Sequence of chain 2.A:
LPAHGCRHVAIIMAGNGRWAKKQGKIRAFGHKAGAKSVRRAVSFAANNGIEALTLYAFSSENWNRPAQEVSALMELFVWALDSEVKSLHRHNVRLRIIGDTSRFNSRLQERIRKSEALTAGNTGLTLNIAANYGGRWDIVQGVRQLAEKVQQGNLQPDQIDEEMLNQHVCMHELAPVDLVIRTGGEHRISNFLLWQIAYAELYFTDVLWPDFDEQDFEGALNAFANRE

This small molecule binds to this protein.
Small molecule (SMILES): CC(C)=CCC/C(C)=C/CC/C(C)=C/CS[P](=O)(O)OP(=O)(O)O

Binding-site contacts:
Ligand atom O1B contacts residue ARG30 of chain 2.A at 3.5 Å (salt-bridge).
Ligand atom O2B contacts residue GLY29 of chain 2.A at 2.9 Å (h-bond).
Ligand atom C6 contacts residue ALA69 of chain 2.A at 3.4 Å (hydrophobic).
Ligand atom C5 contacts residue ALA69 of chain 2.A at 3.5 Å (hydrophobic).
Ligand atom O2A contacts residue HIS43 of chain 2.A at 2.6 Å (h-bond).
Ligand atom O1A contacts residue ASN28 of chain 2.A at 2.8 Å (h-bond).
Ligand atom C15 contacts residue ALA92 of chain 2.A at 3.5 Å (hydrophobic).
Ligand atom C3 contacts residue HIS43 of chain 2.A at 3.4 Å.
Ligand atom C9 contacts residue GLY46 of chain 2.A at 3.9 Å.
Ligand atom O3B contacts residue ALA26 of chain 2.A at 3.5 Å.
Ligand atom O3B contacts residue GLY27 of chain 2.A at 2.8 Å (h-bond).
Ligand atom C1 contacts residue IPE1 of chain 2.D at 3.5 Å.
Ligand atom C12 contacts residue VAL50 of chain 2.A at 3.8 Å (hydrophobic).
Ligand atom C4 contacts residue ASN74 of chain 2.A at 3.4 Å.
Ligand atom C2 contacts residue IPE1 of chain 2.D at 3.8 Å.
Ligand atom C9 contacts residue TRP221 of chain 2.A at 3.5 Å (hydrophobic).
Ligand atom C4 contacts residue HIS43 of chain 2.A at 3.8 Å.
Ligand atom C7 contacts residue ALA69 of chain 2.A at 3.6 Å (hydrophobic).
Ligand atom O2B contacts residue ARG30 of chain 2.A at 3.0 Å (salt-bridge).
Ligand atom C2 contacts residue HIS43 of chain 2.A at 3.8 Å.
Ligand atom C4 contacts residue LEU85 of chain 2.A at 3.7 Å (hydrophobic).
Ligand atom O2B contacts residue ASN28 of chain 2.A at 3.3 Å (h-bond).
Ligand atom O1A contacts residue GLY29 of chain 2.A at 3.4 Å (h-bond).
Ligand atom PA contacts residue ARG77 of chain 2.A at 3.9 Å.
Ligand atom C5 contacts residue HIS43 of chain 2.A at 3.4 Å.
Ligand atom O1A contacts residue GLY27 of chain 2.A at 3.4 Å (h-bond).
Ligand atom C10 contacts residue HIS43 of chain 2.A at 3.7 Å.
Ligand atom PB contacts residue GLY27 of chain 2.A at 3.6 Å.
Ligand atom O2A contacts residue ARG39 of chain 2.A at 3.7 Å.
Ligand atom C11 contacts residue VAL50 of chain 2.A at 3.7 Å (hydrophobic).
Ligand atom O2A contacts residue ARG77 of chain 2.A at 2.8 Å (salt-bridge).
Ligand atom C9 contacts residue ASN28 of chain 2.A at 3.4 Å.
Ligand atom O2B contacts residue GLY27 of chain 2.A at 3.1 Å.
Ligand atom O3A contacts residue GLY29 of chain 2.A at 3.5 Å (h-bond).
Ligand atom PA contacts residue HIS43 of chain 2.A at 3.8 Å.
Ligand atom PB contacts residue GLY29 of chain 2.A at 3.8 Å.
Ligand atom S1 contacts residue ARG77 of chain 2.A at 3.6 Å.
Ligand atom C1 contacts residue ARG77 of chain 2.A at 3.7 Å.
Ligand atom C15 contacts residue FPS1 of chain 2.C at 3.9 Å.
Ligand atom C11 contacts residue MET25 of chain 2.A at 3.8 Å (hydrophobic).